Sequence of chain 20.F:
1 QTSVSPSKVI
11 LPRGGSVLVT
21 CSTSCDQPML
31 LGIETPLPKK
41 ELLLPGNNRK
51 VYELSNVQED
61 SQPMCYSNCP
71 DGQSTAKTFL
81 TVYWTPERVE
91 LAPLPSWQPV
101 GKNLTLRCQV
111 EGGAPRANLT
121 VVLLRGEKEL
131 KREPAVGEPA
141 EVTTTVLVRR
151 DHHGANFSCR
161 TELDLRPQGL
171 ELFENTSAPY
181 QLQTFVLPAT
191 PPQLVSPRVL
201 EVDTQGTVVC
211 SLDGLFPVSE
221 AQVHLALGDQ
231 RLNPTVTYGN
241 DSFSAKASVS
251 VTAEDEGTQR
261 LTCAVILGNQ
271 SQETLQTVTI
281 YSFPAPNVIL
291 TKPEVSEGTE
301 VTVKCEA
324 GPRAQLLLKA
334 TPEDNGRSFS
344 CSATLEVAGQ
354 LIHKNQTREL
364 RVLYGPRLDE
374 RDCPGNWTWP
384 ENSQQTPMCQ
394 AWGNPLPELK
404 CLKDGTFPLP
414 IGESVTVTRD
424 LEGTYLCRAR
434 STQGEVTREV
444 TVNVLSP

A small-molecule ligand and the protein it binds are described below.
Small molecule (SMILES): CC(=O)N[C@@H]1[C@@H](O)[C@H](O)[C@@H](CO)O[C@H]1O

Binding-site contacts:
Ligand atom C6 contacts residue NAG1 of chain 20.K at 4.2 Å.
Ligand atom C4 contacts residue NAG1 of chain 20.K at 3.5 Å.
Ligand atom C5 contacts residue THR85 of chain 20.F at 4.0 Å.
Ligand atom C3 contacts residue THR85 of chain 20.F at 4.3 Å.
Ligand atom O6 contacts residue PHE173 of chain 20.F at 4.0 Å.
Ligand atom C7 contacts residue PRO86 of chain 20.F at 4.3 Å (hydrophobic).
Ligand atom O4 contacts residue NAG1 of chain 20.K at 2.3 Å (h-bond).
Ligand atom O6 contacts residue GLU174 of chain 20.F at 3.8 Å.
Ligand atom N2 contacts residue THR85 of chain 20.F at 4.5 Å.
Ligand atom C4 contacts residue ASN175 of chain 20.F at 4.2 Å.
Ligand atom C2 contacts residue ASN175 of chain 20.F at 2.4 Å.
Ligand atom C3 contacts residue ASN175 of chain 20.F at 3.8 Å.
Ligand atom C2 contacts residue THR85 of chain 20.F at 4.5 Å.
Ligand atom C3 contacts residue NAG1 of chain 20.K at 3.7 Å.
Ligand atom C8 contacts residue ASN175 of chain 20.F at 4.5 Å.
Ligand atom C5 contacts residue ASN175 of chain 20.F at 3.6 Å.
Ligand atom O6 contacts residue THR85 of chain 20.F at 4.4 Å.
Ligand atom O5 contacts residue ASN175 of chain 20.F at 2.4 Å (h-bond).
Ligand atom N2 contacts residue ASN175 of chain 20.F at 2.9 Å (h-bond).
Ligand atom C1 contacts residue ASN175 of chain 20.F at 1.4 Å.
Ligand atom C8 contacts residue PRO86 of chain 20.F at 3.6 Å (hydrophobic).
Ligand atom C5 contacts residue NAG1 of chain 20.K at 3.8 Å.
Ligand atom C8 contacts residue ARG88 of chain 20.F at 4.3 Å.
Ligand atom O5 contacts residue GLU174 of chain 20.F at 3.5 Å (salt-bridge).
Ligand atom C1 contacts residue GLU174 of chain 20.F at 4.1 Å.
Ligand atom O5 contacts residue THR85 of chain 20.F at 4.3 Å.
Ligand atom N2 contacts residue PRO86 of chain 20.F at 3.9 Å.
Ligand atom O3 contacts residue NAG1 of chain 20.K at 3.9 Å.
Ligand atom C8 contacts residue GLU87 of chain 20.F at 3.6 Å.
Ligand atom O7 contacts residue ASN175 of chain 20.F at 3.5 Å (h-bond).
Ligand atom C1 contacts residue THR85 of chain 20.F at 3.8 Å.
Ligand atom C7 contacts residue ASN175 of chain 20.F at 3.4 Å.